Binding-site contacts:
Ligand atom O6 contacts residue TYR25 of chain 1.A at 4.1 Å.
Ligand atom C5 contacts residue ASN58 of chain 1.A at 3.7 Å.
Ligand atom C3 contacts residue ASN58 of chain 1.A at 3.8 Å.
Ligand atom O6 contacts residue ASN58 of chain 1.A at 4.5 Å.
Ligand atom C1 contacts residue TYR25 of chain 1.A at 3.7 Å (hydrophobic).
Ligand atom C8 contacts residue ASN58 of chain 1.A at 4.2 Å.
Ligand atom C4 contacts residue ASN58 of chain 1.A at 4.2 Å.
Ligand atom C2 contacts residue ASN58 of chain 1.A at 2.5 Å.
Ligand atom C6 contacts residue TYR25 of chain 1.A at 3.7 Å (hydrophobic).
Ligand atom N2 contacts residue ASN58 of chain 1.A at 3.0 Å (h-bond).
Ligand atom O7 contacts residue ASN58 of chain 1.A at 4.3 Å.
Ligand atom O5 contacts residue TYR25 of chain 1.A at 3.8 Å.
Ligand atom C5 contacts residue TYR25 of chain 1.A at 3.6 Å (hydrophobic).
Ligand atom C7 contacts residue ASN58 of chain 1.A at 3.9 Å.
Ligand atom O5 contacts residue ASN58 of chain 1.A at 2.3 Å (h-bond).
Ligand atom C1 contacts residue ASN58 of chain 1.A at 1.4 Å.

Sequence of chain 1.A:
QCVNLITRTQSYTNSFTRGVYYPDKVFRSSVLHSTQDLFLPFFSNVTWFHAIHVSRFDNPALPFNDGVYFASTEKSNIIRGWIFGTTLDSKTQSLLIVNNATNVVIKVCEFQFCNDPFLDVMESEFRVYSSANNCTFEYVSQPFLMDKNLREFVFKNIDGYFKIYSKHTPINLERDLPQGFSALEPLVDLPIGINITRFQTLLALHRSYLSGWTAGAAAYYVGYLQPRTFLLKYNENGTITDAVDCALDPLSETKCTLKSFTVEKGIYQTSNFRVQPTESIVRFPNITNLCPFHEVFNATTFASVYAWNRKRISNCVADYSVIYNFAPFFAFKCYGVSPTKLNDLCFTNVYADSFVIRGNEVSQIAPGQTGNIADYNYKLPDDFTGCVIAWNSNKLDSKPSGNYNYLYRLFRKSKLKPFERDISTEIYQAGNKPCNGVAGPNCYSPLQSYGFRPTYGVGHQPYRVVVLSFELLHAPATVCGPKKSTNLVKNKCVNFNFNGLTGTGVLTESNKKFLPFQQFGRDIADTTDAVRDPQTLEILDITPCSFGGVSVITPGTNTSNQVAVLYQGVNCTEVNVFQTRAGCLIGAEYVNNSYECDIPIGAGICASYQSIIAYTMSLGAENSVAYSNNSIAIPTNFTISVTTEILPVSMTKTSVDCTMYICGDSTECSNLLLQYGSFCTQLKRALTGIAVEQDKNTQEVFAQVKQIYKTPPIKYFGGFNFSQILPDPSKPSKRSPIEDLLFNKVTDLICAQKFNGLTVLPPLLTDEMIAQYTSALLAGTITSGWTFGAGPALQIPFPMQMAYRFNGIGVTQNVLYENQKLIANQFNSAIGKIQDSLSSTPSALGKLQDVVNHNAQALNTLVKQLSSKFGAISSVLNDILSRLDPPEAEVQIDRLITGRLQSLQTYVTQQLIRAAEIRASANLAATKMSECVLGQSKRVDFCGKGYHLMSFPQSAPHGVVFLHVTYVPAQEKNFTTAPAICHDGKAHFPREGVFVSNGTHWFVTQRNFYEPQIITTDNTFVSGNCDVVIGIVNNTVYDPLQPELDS

This small molecule binds to this protein.
Small molecule (SMILES): CC(=O)N[C@@H]1[C@@H](O)[C@H](O)[C@@H](CO)O[C@H]1O